The protein below binds the small molecule below.
Small molecule (SMILES): C[C@H](O)[C@H](N)[C@@H]1O[C@](O)(C(=O)O)C[C@H](O)[C@@H]1N

Binding-site contacts:
Ligand atom N5 contacts residue SER441 of chain 1.H at 4.5 Å.
Ligand atom O1A contacts residue ALA440 of chain 1.H at 3.6 Å.
Ligand atom C3 contacts residue SER441 of chain 1.H at 1.7 Å.
Ligand atom C5 contacts residue SER441 of chain 1.H at 3.9 Å.
Ligand atom C1 contacts residue SER441 of chain 1.H at 2.1 Å.
Ligand atom C4 contacts residue SER441 of chain 1.H at 3.1 Å.
Ligand atom O6 contacts residue SER441 of chain 1.H at 2.9 Å (h-bond).
Ligand atom C3 contacts residue SER438 of chain 1.H at 4.5 Å.
Ligand atom C6 contacts residue SER441 of chain 1.H at 3.7 Å.
Ligand atom O4 contacts residue SER441 of chain 1.H at 3.6 Å.
Ligand atom O1B contacts residue SER441 of chain 1.H at 3.3 Å (h-bond).
Ligand atom C2 contacts residue SER441 of chain 1.H at 1.4 Å.
Ligand atom O1A contacts residue SER441 of chain 1.H at 2.3 Å (h-bond).

Sequence of chain 1.H:
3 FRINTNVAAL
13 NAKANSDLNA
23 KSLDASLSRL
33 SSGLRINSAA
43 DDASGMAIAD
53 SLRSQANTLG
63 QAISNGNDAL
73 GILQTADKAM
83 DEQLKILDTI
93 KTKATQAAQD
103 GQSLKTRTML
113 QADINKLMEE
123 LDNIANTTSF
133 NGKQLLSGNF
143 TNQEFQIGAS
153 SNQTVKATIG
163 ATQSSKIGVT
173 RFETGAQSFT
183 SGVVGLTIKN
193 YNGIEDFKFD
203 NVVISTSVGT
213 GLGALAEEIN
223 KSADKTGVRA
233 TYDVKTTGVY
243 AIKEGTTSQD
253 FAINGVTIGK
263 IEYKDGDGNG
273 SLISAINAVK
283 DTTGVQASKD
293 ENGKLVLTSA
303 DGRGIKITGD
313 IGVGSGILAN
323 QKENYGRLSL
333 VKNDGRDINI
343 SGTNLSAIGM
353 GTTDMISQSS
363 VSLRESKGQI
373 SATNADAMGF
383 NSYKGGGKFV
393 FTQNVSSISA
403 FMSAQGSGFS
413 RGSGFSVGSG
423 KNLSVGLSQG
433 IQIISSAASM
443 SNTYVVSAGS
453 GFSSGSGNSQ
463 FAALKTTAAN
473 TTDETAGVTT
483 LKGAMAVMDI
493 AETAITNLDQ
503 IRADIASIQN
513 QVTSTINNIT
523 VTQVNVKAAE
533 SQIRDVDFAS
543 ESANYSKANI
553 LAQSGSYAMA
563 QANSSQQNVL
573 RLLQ